A protein and the small-molecule ligand that binds it are described below.
Small molecule (SMILES): N[C@@]1(C(=O)O)CC[C@H]2[C@H](C(=O)O)[C@H]21

Sequence of chain 1.B:
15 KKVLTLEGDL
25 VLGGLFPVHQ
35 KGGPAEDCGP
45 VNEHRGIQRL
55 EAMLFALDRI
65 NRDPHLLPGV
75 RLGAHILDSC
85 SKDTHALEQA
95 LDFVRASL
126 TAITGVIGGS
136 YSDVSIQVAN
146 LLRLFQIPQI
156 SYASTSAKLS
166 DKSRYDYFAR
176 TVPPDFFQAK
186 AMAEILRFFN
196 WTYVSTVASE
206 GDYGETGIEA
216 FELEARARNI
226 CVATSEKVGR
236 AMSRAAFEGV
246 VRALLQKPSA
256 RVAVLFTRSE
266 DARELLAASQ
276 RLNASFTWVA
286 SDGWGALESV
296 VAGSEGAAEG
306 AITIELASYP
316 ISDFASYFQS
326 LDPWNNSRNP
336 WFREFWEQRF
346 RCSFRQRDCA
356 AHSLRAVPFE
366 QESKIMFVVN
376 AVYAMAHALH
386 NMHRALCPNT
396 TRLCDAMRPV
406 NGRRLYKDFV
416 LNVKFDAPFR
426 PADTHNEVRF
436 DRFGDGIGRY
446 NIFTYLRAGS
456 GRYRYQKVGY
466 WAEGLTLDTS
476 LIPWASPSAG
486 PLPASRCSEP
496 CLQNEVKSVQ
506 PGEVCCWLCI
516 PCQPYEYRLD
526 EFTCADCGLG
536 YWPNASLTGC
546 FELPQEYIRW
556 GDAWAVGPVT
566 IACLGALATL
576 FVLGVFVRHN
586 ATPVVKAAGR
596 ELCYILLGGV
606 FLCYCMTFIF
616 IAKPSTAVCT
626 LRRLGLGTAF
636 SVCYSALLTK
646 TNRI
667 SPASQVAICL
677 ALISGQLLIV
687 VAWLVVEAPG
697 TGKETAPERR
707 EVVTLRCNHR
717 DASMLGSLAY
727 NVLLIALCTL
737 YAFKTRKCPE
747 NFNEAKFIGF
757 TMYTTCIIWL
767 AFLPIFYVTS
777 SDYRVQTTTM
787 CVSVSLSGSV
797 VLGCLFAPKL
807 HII

Binding-site contacts:
Ligand atom C1 contacts residue ALA158 of chain 1.B at 4.0 Å (hydrophobic).
Ligand atom O1 contacts residue SER137 of chain 1.B at 3.0 Å (h-bond).
Ligand atom C contacts residue THR160 of chain 1.B at 3.7 Å.
Ligand atom C contacts residue SER135 of chain 1.B at 3.8 Å.
Ligand atom C contacts residue SER159 of chain 1.B at 3.8 Å.
Ligand atom C contacts residue TYR208 of chain 1.B at 3.6 Å (hydrophobic).
Ligand atom C2 contacts residue SER135 of chain 1.B at 3.4 Å.
Ligand atom O1 contacts residue TYR208 of chain 1.B at 3.8 Å.
Ligand atom O contacts residue TYR208 of chain 1.B at 3.4 Å.
Ligand atom N contacts residue GLY288 of chain 1.B at 3.9 Å.
Ligand atom O1 contacts residue THR160 of chain 1.B at 3.9 Å.
Ligand atom N contacts residue ASP287 of chain 1.B at 3.9 Å.
Ligand atom O1 contacts residue SER135 of chain 1.B at 3.4 Å (h-bond).
Ligand atom N contacts residue TYR208 of chain 1.B at 3.2 Å.
Ligand atom C3 contacts residue LYS369 of chain 1.B at 3.4 Å.
Ligand atom C6 contacts residue TYR136 of chain 1.B at 3.6 Å (hydrophobic).
Ligand atom O3 contacts residue ARG53 of chain 1.B at 2.6 Å (salt-bridge).
Ligand atom C4 contacts residue ARG53 of chain 1.B at 3.5 Å.
Ligand atom O2 contacts residue ARG53 of chain 1.B at 3.1 Å (salt-bridge).
Ligand atom C2 contacts residue LYS369 of chain 1.B at 3.9 Å.
Ligand atom O1 contacts residue SER159 of chain 1.B at 3.5 Å.
Ligand atom C3 contacts residue ARG49 of chain 1.B at 3.5 Å.
Ligand atom O1 contacts residue TYR136 of chain 1.B at 3.6 Å.
Ligand atom C contacts residue ALA158 of chain 1.B at 3.4 Å (hydrophobic).
Ligand atom O3 contacts residue ALA158 of chain 1.B at 3.2 Å.
Ligand atom O3 contacts residue LYS369 of chain 1.B at 2.9 Å (salt-bridge).
Ligand atom O contacts residue ALA158 of chain 1.B at 2.8 Å (h-bond).
Ligand atom O2 contacts residue SER135 of chain 1.B at 3.2 Å.
Ligand atom O contacts residue SER159 of chain 1.B at 3.4 Å.
Ligand atom C4 contacts residue ALA158 of chain 1.B at 3.6 Å (hydrophobic).
Ligand atom C4 contacts residue ARG49 of chain 1.B at 3.5 Å.
Ligand atom C4 contacts residue LYS369 of chain 1.B at 3.5 Å.
Ligand atom C5 contacts residue ARG49 of chain 1.B at 3.5 Å.
Ligand atom O2 contacts residue ALA158 of chain 1.B at 4.0 Å.
Ligand atom O2 contacts residue ARG49 of chain 1.B at 3.8 Å.
Ligand atom C2 contacts residue ALA158 of chain 1.B at 3.7 Å (hydrophobic).
Ligand atom O contacts residue THR160 of chain 1.B at 2.7 Å (h-bond).
Ligand atom C7 contacts residue TYR208 of chain 1.B at 3.7 Å (hydrophobic).
Ligand atom C6 contacts residue ARG263 of chain 1.B at 3.8 Å.
Ligand atom O3 contacts residue ARG49 of chain 1.B at 3.7 Å.